Binding-site contacts:
Ligand atom C2 contacts residue ASN12 of chain 3.G at 3.3 Å.
Ligand atom O7 contacts residue ASN12 of chain 3.G at 3.6 Å.
Ligand atom O5 contacts residue ASN12 of chain 3.G at 2.7 Å (h-bond).
Ligand atom C7 contacts residue ASN12 of chain 3.G at 3.9 Å.
Ligand atom C1 contacts residue ASN12 of chain 3.G at 2.2 Å.
Ligand atom N2 contacts residue ASN12 of chain 3.G at 3.8 Å.
Ligand atom C5 contacts residue ASN12 of chain 3.G at 4.1 Å.

Sequence of chain 3.G:
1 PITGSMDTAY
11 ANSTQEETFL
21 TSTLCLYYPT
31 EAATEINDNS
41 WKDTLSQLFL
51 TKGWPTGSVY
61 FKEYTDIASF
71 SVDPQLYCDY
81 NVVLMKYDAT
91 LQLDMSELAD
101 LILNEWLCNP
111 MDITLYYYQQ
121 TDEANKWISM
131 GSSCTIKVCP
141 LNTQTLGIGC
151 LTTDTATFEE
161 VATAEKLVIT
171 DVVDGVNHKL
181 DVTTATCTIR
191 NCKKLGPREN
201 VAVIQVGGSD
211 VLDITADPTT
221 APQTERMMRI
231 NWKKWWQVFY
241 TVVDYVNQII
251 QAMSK

The small molecule below binds the protein below.
Small molecule (SMILES): CC(=O)N[C@H]1[C@H](O[C@H]2[C@H](O)[C@@H](NC(C)=O)CO[C@@H]2CO)O[C@H](CO)[C@@H](O)[C@@H]1O